Binding-site contacts:
Ligand atom C3 contacts residue ASN181 of chain 1.A at 3.7 Å.
Ligand atom C8 contacts residue GLU289 of chain 1.A at 4.1 Å.
Ligand atom O6 contacts residue PHE221 of chain 1.A at 3.9 Å.
Ligand atom O5 contacts residue ASN181 of chain 1.A at 2.4 Å (h-bond).
Ligand atom O5 contacts residue PHE221 of chain 1.A at 4.4 Å.
Ligand atom C2 contacts residue ASN181 of chain 1.A at 2.3 Å.
Ligand atom O3 contacts residue GLU289 of chain 1.A at 3.3 Å (salt-bridge).
Ligand atom O6 contacts residue SER223 of chain 1.A at 3.4 Å.
Ligand atom C4 contacts residue ASN181 of chain 1.A at 3.9 Å.
Ligand atom C5 contacts residue ASN181 of chain 1.A at 3.6 Å.
Ligand atom C6 contacts residue SER223 of chain 1.A at 3.6 Å.
Ligand atom O3 contacts residue ASN181 of chain 1.A at 4.5 Å.
Ligand atom N2 contacts residue ASN181 of chain 1.A at 3.1 Å (h-bond).
Ligand atom C7 contacts residue ASN181 of chain 1.A at 3.6 Å.
Ligand atom O7 contacts residue ASN181 of chain 1.A at 3.3 Å.
Ligand atom C3 contacts residue GLU289 of chain 1.A at 4.5 Å.
Ligand atom C1 contacts residue ASN181 of chain 1.A at 1.4 Å.
Ligand atom C6 contacts residue PHE221 of chain 1.A at 3.5 Å (hydrophobic).
Ligand atom C5 contacts residue PHE221 of chain 1.A at 4.5 Å (hydrophobic).

This small molecule binds to this protein.
Small molecule (SMILES): CC(=O)N[C@@H]1[C@@H](O)[C@H](O)[C@@H](CO)O[C@H]1O

Sequence of chain 1.A:
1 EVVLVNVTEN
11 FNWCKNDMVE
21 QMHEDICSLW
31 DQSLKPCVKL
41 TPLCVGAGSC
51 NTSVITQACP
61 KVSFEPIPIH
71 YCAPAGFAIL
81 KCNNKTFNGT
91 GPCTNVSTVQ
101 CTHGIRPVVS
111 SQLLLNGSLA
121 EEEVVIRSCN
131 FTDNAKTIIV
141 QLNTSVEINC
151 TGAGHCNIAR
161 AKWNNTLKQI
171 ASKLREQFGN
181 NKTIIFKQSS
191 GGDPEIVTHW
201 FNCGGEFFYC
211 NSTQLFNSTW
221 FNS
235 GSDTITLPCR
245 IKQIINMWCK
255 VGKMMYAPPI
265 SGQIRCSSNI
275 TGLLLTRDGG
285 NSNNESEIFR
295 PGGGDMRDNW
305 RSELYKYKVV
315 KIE